Binding-site contacts:
Ligand atom C08 contacts residue GLU75 of chain 1.A at 4.4 Å.
Ligand atom C03 contacts residue GLU252 of chain 1.A at 3.7 Å.
Ligand atom C04 contacts residue GLU252 of chain 1.A at 3.8 Å.
Ligand atom N07 contacts residue MET74 of chain 1.A at 3.9 Å.
Ligand atom C01 contacts residue GLU252 of chain 1.A at 3.4 Å.
Ligand atom N07 contacts residue ALA77 of chain 1.A at 3.6 Å.
Ligand atom N07 contacts residue GLU76 of chain 1.A at 3.6 Å (salt-bridge).
Ligand atom F14 contacts residue GLU252 of chain 1.A at 3.9 Å.
Ligand atom F13 contacts residue ARG238 of chain 1.A at 4.2 Å.
Ligand atom C11 contacts residue MET74 of chain 1.A at 4.4 Å (hydrophobic).
Ligand atom F13 contacts residue VAL249 of chain 1.A at 3.7 Å.
Ligand atom C11 contacts residue VAL249 of chain 1.A at 3.9 Å (hydrophobic).
Ligand atom O09 contacts residue GLU76 of chain 1.A at 3.1 Å (salt-bridge).
Ligand atom C11 contacts residue LEU234 of chain 1.A at 4.5 Å (hydrophobic).
Ligand atom C06 contacts residue MET74 of chain 1.A at 4.1 Å (hydrophobic).
Ligand atom C08 contacts residue GLU252 of chain 1.A at 4.1 Å.
Ligand atom C05 contacts residue GLU252 of chain 1.A at 4.0 Å.
Ligand atom N07 contacts residue LEU234 of chain 1.A at 4.4 Å.
Ligand atom N07 contacts residue GLU75 of chain 1.A at 4.0 Å.
Ligand atom F13 contacts residue GLU76 of chain 1.A at 4.2 Å.
Ligand atom N10 contacts residue GLU252 of chain 1.A at 3.7 Å.
Ligand atom F14 contacts residue LEU234 of chain 1.A at 4.3 Å.
Ligand atom F12 contacts residue LYS248 of chain 1.A at 3.7 Å.
Ligand atom C08 contacts residue GLU76 of chain 1.A at 4.1 Å.
Ligand atom F12 contacts residue VAL249 of chain 1.A at 3.5 Å.
Ligand atom O09 contacts residue GLU75 of chain 1.A at 3.3 Å.
Ligand atom C06 contacts residue GLU76 of chain 1.A at 3.8 Å.
Ligand atom F13 contacts residue LEU234 of chain 1.A at 3.6 Å.
Ligand atom F12 contacts residue GLU252 of chain 1.A at 4.0 Å.
Ligand atom F14 contacts residue MET74 of chain 1.A at 3.3 Å.
Ligand atom C06 contacts residue GLU75 of chain 1.A at 4.3 Å.
Ligand atom F14 contacts residue VAL249 of chain 1.A at 3.6 Å.
Ligand atom C05 contacts residue GLU76 of chain 1.A at 4.2 Å.
Ligand atom C06 contacts residue ALA77 of chain 1.A at 4.5 Å (hydrophobic).
Ligand atom C02 contacts residue GLU252 of chain 1.A at 3.4 Å.
Ligand atom O09 contacts residue GLU252 of chain 1.A at 4.5 Å.
Ligand atom C11 contacts residue GLU252 of chain 1.A at 4.2 Å.

A small-molecule ligand and the protein it binds are described below.
Small molecule (SMILES): Cc1cc(C(F)(F)F)c(C#N)c(=O)[nH]1

Sequence of chain 1.A:
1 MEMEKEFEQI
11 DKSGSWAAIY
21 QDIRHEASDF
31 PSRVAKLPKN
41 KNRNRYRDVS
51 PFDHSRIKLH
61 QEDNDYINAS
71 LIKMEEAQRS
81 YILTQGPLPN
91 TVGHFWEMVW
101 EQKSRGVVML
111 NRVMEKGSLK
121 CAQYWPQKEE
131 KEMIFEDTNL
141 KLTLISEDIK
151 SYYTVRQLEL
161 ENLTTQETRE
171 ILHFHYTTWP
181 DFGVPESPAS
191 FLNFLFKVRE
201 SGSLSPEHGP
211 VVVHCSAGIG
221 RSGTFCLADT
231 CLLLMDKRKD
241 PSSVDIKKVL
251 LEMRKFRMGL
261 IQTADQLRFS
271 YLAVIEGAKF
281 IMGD